Binding-site contacts:
Ligand atom O6 contacts residue TRP362 of chain 1.C at 3.9 Å.
Ligand atom C1 contacts residue ASN306 of chain 1.C at 1.5 Å.
Ligand atom C2 contacts residue ASN306 of chain 1.C at 2.6 Å.
Ligand atom O5 contacts residue TRP362 of chain 1.C at 4.2 Å.
Ligand atom C4 contacts residue ASN306 of chain 1.C at 4.4 Å.
Ligand atom C5 contacts residue ASN306 of chain 1.C at 3.8 Å.
Ligand atom C1 contacts residue TRP362 of chain 1.C at 4.0 Å (hydrophobic).
Ligand atom C7 contacts residue ASN306 of chain 1.C at 3.6 Å.
Ligand atom C8 contacts residue ASN306 of chain 1.C at 4.1 Å.
Ligand atom C3 contacts residue ASN306 of chain 1.C at 3.9 Å.
Ligand atom C8 contacts residue LYS302 of chain 1.C at 4.0 Å.
Ligand atom O7 contacts residue ASN306 of chain 1.C at 3.8 Å.
Ligand atom C5 contacts residue TRP362 of chain 1.C at 4.2 Å (hydrophobic).
Ligand atom N2 contacts residue ASN306 of chain 1.C at 3.0 Å (h-bond).
Ligand atom O5 contacts residue ASN306 of chain 1.C at 2.5 Å (h-bond).

Sequence of chain 1.C:
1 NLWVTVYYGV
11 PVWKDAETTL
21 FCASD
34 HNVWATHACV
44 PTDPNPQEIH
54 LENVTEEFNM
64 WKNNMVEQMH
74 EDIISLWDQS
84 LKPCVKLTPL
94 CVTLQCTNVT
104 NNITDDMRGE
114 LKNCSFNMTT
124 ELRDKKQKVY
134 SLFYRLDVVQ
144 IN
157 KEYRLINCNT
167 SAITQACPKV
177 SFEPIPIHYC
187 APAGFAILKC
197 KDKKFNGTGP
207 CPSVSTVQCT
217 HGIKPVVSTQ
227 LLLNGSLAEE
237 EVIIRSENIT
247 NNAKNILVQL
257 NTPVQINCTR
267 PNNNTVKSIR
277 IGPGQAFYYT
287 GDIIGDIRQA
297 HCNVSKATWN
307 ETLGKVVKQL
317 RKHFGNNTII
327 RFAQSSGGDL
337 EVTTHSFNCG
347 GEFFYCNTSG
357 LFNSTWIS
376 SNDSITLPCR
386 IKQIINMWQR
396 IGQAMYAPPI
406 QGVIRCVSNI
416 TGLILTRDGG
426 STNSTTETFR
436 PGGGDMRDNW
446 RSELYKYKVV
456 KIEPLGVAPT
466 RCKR

A small-molecule ligand and the protein it binds are described below.
Small molecule (SMILES): CC(=O)N[C@@H]1[C@@H](O)[C@H](O)[C@@H](CO)O[C@H]1O